Binding-site contacts:
Ligand atom N2 contacts residue ASN603 of chain 1.A at 3.0 Å (h-bond).
Ligand atom C1 contacts residue ASN603 of chain 1.A at 1.4 Å.
Ligand atom O5 contacts residue ASN603 of chain 1.A at 2.4 Å (h-bond).
Ligand atom C2 contacts residue ASN603 of chain 1.A at 2.6 Å.
Ligand atom C3 contacts residue ASN603 of chain 1.A at 3.9 Å.
Ligand atom C4 contacts residue ASN603 of chain 1.A at 4.3 Å.
Ligand atom C7 contacts residue ASN603 of chain 1.A at 4.1 Å.
Ligand atom C5 contacts residue ASN603 of chain 1.A at 3.6 Å.

The small molecule below binds the protein below.
Small molecule (SMILES): CC(=O)N[C@@H]1[C@@H](O)[C@H](O)[C@@H](CO)O[C@H]1O

Sequence of chain 1.A:
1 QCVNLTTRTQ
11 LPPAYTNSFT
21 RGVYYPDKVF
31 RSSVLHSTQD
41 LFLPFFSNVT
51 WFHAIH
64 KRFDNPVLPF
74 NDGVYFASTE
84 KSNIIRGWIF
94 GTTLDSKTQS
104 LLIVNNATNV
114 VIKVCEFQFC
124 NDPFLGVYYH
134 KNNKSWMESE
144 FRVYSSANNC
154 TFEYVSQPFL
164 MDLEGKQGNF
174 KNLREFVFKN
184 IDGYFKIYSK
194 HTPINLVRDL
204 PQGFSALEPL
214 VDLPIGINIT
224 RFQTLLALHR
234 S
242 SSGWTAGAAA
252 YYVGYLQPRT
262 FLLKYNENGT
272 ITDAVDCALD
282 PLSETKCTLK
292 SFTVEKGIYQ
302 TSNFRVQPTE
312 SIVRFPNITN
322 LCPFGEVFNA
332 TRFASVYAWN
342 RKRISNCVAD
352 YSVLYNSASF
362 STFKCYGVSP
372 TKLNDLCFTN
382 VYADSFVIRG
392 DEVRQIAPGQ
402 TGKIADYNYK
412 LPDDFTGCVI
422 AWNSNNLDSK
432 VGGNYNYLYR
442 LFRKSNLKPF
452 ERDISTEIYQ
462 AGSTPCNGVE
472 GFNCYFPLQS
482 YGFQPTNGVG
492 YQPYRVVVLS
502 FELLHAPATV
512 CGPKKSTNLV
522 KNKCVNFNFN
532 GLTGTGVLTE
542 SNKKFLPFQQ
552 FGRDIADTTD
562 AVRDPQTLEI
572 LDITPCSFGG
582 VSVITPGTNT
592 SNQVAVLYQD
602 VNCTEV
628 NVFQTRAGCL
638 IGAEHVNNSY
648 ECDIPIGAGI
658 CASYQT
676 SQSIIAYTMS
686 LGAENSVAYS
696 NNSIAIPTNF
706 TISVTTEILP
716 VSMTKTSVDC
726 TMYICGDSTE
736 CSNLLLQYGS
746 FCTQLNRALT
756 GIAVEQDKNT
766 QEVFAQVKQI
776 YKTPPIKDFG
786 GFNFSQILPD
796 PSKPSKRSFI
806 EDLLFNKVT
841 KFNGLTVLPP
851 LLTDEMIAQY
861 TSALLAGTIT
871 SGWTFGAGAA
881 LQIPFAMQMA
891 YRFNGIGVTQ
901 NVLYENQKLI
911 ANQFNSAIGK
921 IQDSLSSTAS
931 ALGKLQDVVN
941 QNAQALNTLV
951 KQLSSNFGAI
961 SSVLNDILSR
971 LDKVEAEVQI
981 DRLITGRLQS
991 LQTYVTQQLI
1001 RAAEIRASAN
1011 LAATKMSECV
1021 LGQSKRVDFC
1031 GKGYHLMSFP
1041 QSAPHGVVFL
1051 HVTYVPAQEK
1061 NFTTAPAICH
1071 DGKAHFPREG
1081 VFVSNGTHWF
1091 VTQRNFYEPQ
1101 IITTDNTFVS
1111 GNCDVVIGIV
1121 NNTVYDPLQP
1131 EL